Binding-site contacts:
Ligand atom C7 contacts residue GLU263 of chain 1.A at 4.0 Å.
Ligand atom N2 contacts residue GLU263 of chain 1.A at 3.0 Å (salt-bridge).
Ligand atom O3 contacts residue LYS182 of chain 1.A at 3.3 Å (salt-bridge).
Ligand atom C1 contacts residue GLU263 of chain 1.A at 4.4 Å.
Ligand atom O3 contacts residue GLU263 of chain 1.A at 3.7 Å.
Ligand atom C2 contacts residue ASN219 of chain 1.A at 2.5 Å.
Ligand atom C2 contacts residue GLU263 of chain 1.A at 3.7 Å.
Ligand atom O7 contacts residue GLU263 of chain 1.A at 3.9 Å.
Ligand atom O7 contacts residue ASN219 of chain 1.A at 4.2 Å.
Ligand atom O5 contacts residue ASN219 of chain 1.A at 2.2 Å (h-bond).
Ligand atom C3 contacts residue GLU263 of chain 1.A at 3.4 Å.
Ligand atom C3 contacts residue LYS182 of chain 1.A at 4.0 Å.
Ligand atom C7 contacts residue ASN219 of chain 1.A at 3.4 Å.
Ligand atom C4 contacts residue ASN219 of chain 1.A at 4.2 Å.
Ligand atom C3 contacts residue ASN219 of chain 1.A at 3.8 Å.
Ligand atom C8 contacts residue ASN219 of chain 1.A at 3.3 Å.
Ligand atom C5 contacts residue ASN219 of chain 1.A at 3.5 Å.
Ligand atom C1 contacts residue ASN219 of chain 1.A at 1.4 Å.
Ligand atom N2 contacts residue ASN219 of chain 1.A at 3.0 Å (h-bond).

A small-molecule ligand and the protein it binds are described below.
Small molecule (SMILES): CC(=O)N[C@@H]1[C@@H](O)[C@H](O)[C@@H](CO)O[C@H]1O

Sequence of chain 1.A:
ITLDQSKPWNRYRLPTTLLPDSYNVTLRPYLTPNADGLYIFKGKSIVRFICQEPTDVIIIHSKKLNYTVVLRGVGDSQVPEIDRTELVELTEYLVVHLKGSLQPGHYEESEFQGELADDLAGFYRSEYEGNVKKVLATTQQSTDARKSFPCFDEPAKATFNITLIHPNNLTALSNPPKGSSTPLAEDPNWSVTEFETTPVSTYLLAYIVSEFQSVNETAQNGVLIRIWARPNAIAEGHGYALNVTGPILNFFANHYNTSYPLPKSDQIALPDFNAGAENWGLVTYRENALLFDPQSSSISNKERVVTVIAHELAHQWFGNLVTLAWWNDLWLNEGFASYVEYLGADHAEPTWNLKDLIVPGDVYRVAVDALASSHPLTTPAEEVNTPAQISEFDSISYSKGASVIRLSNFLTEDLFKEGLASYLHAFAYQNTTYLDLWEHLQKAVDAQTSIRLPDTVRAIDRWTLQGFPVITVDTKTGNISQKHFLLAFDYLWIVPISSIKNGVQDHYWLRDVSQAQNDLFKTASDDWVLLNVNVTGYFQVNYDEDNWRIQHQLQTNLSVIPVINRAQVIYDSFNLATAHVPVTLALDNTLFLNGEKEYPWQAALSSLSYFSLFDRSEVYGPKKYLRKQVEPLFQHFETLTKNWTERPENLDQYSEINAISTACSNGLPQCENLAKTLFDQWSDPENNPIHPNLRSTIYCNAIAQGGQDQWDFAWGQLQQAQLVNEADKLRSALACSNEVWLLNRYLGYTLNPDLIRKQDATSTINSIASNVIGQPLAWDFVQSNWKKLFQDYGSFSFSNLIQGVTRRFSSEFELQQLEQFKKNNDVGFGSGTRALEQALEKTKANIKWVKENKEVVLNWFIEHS